The protein below binds the small molecule below.
Small molecule (SMILES): CC(C)CN(C[C@@H](O)[C@H](Cc1ccccc1)NC(=O)O[C@H]1CCOC1)S(=O)(=O)c1ccc(N)cc1

Sequence of chain 1.A:
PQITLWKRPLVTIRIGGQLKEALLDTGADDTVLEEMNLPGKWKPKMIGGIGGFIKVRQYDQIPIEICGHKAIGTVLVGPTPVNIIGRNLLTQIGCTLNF

Binding-site contacts:
Ligand atom C18 contacts residue ALA28 of chain 1.B at 3.5 Å (hydrophobic).
Ligand atom C9 contacts residue GLY27 of chain 1.A at 3.4 Å.
Ligand atom O6 contacts residue ASP29 of chain 1.A at 3.1 Å (salt-bridge).
Ligand atom C19 contacts residue ALA28 of chain 1.B at 3.3 Å (hydrophobic).
Ligand atom C7 contacts residue ASP25 of chain 1.B at 3.5 Å.
Ligand atom C13 contacts residue PRO81 of chain 1.B at 3.7 Å (hydrophobic).
Ligand atom O4 contacts residue ILE84 of chain 1.B at 3.6 Å.
Ligand atom C1 contacts residue GLY48 of chain 1.A at 3.6 Å.
Ligand atom C25 contacts residue VAL32 of chain 1.A at 3.8 Å (hydrophobic).
Ligand atom C14 contacts residue ASP25 of chain 1.B at 3.1 Å.
Ligand atom O5 contacts residue ILE50 of chain 1.A at 3.3 Å.
Ligand atom C12 contacts residue ILE50 of chain 1.A at 3.5 Å (hydrophobic).
Ligand atom C19 contacts residue ASP30 of chain 1.B at 3.4 Å.
Ligand atom C12 contacts residue PRO81 of chain 1.B at 3.6 Å (hydrophobic).
Ligand atom O5 contacts residue GLY49 of chain 1.B at 3.4 Å.
Ligand atom O4 contacts residue ILE50 of chain 1.A at 3.5 Å.
Ligand atom O3 contacts residue ALA28 of chain 1.A at 3.6 Å.
Ligand atom O2 contacts residue GLY49 of chain 1.A at 3.6 Å.
Ligand atom C6 contacts residue ASP25 of chain 1.B at 3.3 Å.
Ligand atom C19 contacts residue VAL32 of chain 1.B at 3.7 Å (hydrophobic).
Ligand atom C12 contacts residue GLY49 of chain 1.A at 3.5 Å.
Ligand atom O6 contacts residue ASP30 of chain 1.A at 3.2 Å (salt-bridge).
Ligand atom C22 contacts residue GLY48 of chain 1.B at 3.5 Å.
Ligand atom C6 contacts residue ASP25 of chain 1.A at 3.6 Å.
Ligand atom O3 contacts residue GLY27 of chain 1.A at 3.2 Å.
Ligand atom C10 contacts residue ILE50 of chain 1.A at 3.7 Å (hydrophobic).
Ligand atom N3 contacts residue ASP30 of chain 1.B at 3.3 Å (salt-bridge).
Ligand atom C24 contacts residue GLY27 of chain 1.B at 3.8 Å.
Ligand atom C4 contacts residue GLY48 of chain 1.A at 3.4 Å.
Ligand atom O5 contacts residue GLY48 of chain 1.B at 3.8 Å.
Ligand atom N1 contacts residue GLY27 of chain 1.A at 3.2 Å (h-bond).
Ligand atom C15 contacts residue GLY27 of chain 1.B at 3.4 Å.
Ligand atom C25 contacts residue ASP30 of chain 1.A at 3.3 Å.
Ligand atom O3 contacts residue ASP25 of chain 1.B at 2.6 Å (salt-bridge).
Ligand atom O6 contacts residue ALA28 of chain 1.A at 3.8 Å.
Ligand atom C7 contacts residue GLY27 of chain 1.A at 3.7 Å.
Ligand atom C2 contacts residue ILE50 of chain 1.B at 3.3 Å (hydrophobic).
Ligand atom O1 contacts residue ALA28 of chain 1.A at 3.5 Å.
Ligand atom O3 contacts residue ASP25 of chain 1.A at 2.6 Å (salt-bridge).
Ligand atom C16 contacts residue ASP25 of chain 1.A at 3.8 Å.

Sequence of chain 1.B:
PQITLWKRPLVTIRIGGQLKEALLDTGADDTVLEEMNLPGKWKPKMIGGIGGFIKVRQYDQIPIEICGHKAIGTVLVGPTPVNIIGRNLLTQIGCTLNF